This small molecule binds to this protein.
Small molecule (SMILES): CC(=O)N[C@@H](Cc1cc(I)c(O)c(I)c1)C(=O)N[C@@H](C(=O)O)[C@@H](C)O

Sequence of chain 1.A:
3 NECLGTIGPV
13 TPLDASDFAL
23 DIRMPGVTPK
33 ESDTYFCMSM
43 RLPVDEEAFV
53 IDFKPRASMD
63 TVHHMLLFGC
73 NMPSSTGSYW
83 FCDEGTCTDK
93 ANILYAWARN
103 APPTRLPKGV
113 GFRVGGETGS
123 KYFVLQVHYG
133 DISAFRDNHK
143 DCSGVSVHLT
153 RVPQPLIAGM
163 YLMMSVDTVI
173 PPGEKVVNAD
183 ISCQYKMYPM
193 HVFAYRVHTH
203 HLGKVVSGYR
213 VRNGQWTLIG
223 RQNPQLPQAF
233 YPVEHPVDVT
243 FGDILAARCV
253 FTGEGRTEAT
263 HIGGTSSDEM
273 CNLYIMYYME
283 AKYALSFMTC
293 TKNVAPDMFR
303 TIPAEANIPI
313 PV

Binding-site contacts:
Ligand atom CAT contacts residue HIS200 of chain 1.A at 3.8 Å.
Ligand atom NT contacts residue MET272 of chain 1.A at 3.8 Å.
Ligand atom CD1 contacts residue TYR276 of chain 1.A at 2.9 Å (hydrophobic).
Ligand atom CN contacts residue MET166 of chain 1.A at 3.4 Å (hydrophobic).
Ligand atom C contacts residue MET272 of chain 1.A at 3.5 Å (hydrophobic).
Ligand atom CA contacts residue MET272 of chain 1.A at 3.6 Å (hydrophobic).
Ligand atom CB contacts residue ASN274 of chain 1.A at 3.1 Å.
Ligand atom I1 contacts residue GOL1 of chain 1.N at 3.0 Å.
Ligand atom CA contacts residue ASN274 of chain 1.A at 3.0 Å.
Ligand atom OX1 contacts residue HIS200 of chain 1.A at 3.5 Å (h-bond).
Ligand atom OX2 contacts residue HIS200 of chain 1.A at 3.5 Å.
Ligand atom CG contacts residue TYR276 of chain 1.A at 3.6 Å (hydrophobic).
Ligand atom ON contacts residue ASN274 of chain 1.A at 3.0 Å (h-bond).
Ligand atom CT contacts residue HIS200 of chain 1.A at 3.5 Å.
Ligand atom OX2 contacts residue ARG198 of chain 1.A at 2.8 Å (salt-bridge).
Ligand atom CAN contacts residue MET166 of chain 1.A at 3.3 Å (hydrophobic).
Ligand atom ON contacts residue MET166 of chain 1.A at 3.3 Å.
Ligand atom I1 contacts residue ALA93 of chain 1.A at 3.0 Å.
Ligand atom CGT contacts residue LEU68 of chain 1.A at 3.8 Å (hydrophobic).
Ligand atom OH contacts residue ALA93 of chain 1.A at 2.8 Å (h-bond).
Ligand atom I1 contacts residue PHE70 of chain 1.A at 3.8 Å.
Ligand atom OX2 contacts residue ASN274 of chain 1.A at 3.5 Å (h-bond).
Ligand atom OGT contacts residue TYR276 of chain 1.A at 3.3 Å (h-bond).
Ligand atom CGT contacts residue GLN128 of chain 1.A at 3.8 Å.
Ligand atom N contacts residue MET272 of chain 1.A at 3.6 Å.
Ligand atom ON contacts residue MET272 of chain 1.A at 3.6 Å.
Ligand atom OX1 contacts residue ARG198 of chain 1.A at 3.0 Å (salt-bridge).
Ligand atom CAT contacts residue TYR276 of chain 1.A at 3.8 Å (hydrophobic).
Ligand atom CN contacts residue MET272 of chain 1.A at 3.7 Å (hydrophobic).
Ligand atom CT contacts residue ARG198 of chain 1.A at 3.5 Å.
Ligand atom OX2 contacts residue TYR276 of chain 1.A at 2.6 Å (h-bond).
Ligand atom CB contacts residue TYR276 of chain 1.A at 3.4 Å (hydrophobic).
Ligand atom NT contacts residue ASN274 of chain 1.A at 3.0 Å (h-bond).
Ligand atom NT contacts residue HIS200 of chain 1.A at 3.7 Å.
Ligand atom O contacts residue MET272 of chain 1.A at 3.5 Å.
Ligand atom CD1 contacts residue LEU164 of chain 1.A at 3.8 Å (hydrophobic).
Ligand atom CG contacts residue LEU164 of chain 1.A at 3.8 Å (hydrophobic).
Ligand atom CT contacts residue TYR276 of chain 1.A at 3.5 Å (hydrophobic).
Ligand atom NT contacts residue TYR276 of chain 1.A at 3.3 Å (h-bond).
Ligand atom C contacts residue ASN274 of chain 1.A at 3.5 Å.